Sequence of chain 1.C:
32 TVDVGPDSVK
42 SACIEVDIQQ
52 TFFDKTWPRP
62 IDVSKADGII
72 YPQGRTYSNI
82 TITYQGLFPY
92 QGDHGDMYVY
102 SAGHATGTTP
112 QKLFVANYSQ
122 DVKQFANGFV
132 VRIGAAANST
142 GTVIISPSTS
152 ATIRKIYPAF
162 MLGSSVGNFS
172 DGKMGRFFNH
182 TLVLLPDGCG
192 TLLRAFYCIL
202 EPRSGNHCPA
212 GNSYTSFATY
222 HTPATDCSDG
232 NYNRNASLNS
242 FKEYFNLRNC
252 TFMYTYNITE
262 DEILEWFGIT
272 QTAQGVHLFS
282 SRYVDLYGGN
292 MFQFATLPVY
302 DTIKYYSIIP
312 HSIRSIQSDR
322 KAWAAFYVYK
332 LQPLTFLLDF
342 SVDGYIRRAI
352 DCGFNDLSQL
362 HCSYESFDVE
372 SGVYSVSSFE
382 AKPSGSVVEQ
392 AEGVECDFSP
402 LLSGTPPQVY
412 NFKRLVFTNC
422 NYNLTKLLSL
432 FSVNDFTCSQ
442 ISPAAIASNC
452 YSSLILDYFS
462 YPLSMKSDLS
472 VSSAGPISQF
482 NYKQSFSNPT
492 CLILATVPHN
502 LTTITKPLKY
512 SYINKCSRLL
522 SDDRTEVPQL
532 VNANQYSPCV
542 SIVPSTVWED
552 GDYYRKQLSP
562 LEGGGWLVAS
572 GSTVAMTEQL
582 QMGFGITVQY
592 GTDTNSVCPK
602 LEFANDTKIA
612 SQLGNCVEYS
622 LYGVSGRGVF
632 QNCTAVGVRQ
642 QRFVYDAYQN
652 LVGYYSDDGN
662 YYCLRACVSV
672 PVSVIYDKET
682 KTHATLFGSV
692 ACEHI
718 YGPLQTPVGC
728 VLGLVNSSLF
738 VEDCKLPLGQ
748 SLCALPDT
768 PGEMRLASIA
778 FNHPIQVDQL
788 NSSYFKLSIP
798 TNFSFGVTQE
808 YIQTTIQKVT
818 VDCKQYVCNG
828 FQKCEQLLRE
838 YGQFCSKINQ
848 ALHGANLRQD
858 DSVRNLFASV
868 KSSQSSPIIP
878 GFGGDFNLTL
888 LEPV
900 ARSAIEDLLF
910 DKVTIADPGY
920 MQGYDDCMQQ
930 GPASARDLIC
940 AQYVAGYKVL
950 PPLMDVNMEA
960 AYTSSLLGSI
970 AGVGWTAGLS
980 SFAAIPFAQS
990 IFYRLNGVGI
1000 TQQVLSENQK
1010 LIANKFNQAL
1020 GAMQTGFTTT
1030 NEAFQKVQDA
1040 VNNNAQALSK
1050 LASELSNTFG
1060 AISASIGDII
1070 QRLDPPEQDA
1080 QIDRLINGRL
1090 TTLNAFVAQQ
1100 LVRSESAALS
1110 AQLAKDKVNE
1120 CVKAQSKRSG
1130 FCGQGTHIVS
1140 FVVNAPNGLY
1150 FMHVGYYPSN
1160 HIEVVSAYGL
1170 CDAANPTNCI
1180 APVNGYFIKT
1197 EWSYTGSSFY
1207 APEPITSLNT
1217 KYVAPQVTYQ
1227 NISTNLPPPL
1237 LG

The small molecule below binds the protein below.
Small molecule (SMILES): CC(=O)N[C@H]1[C@H](O[C@H]2[C@H](O)[C@@H](NC(C)=O)CO[C@@H]2CO)O[C@H](CO)[C@@H](O)[C@@H]1O

Binding-site contacts:
Ligand atom O5 contacts residue ASN250 of chain 1.C at 2.3 Å (h-bond).
Ligand atom C8 contacts residue ASN250 of chain 1.C at 3.8 Å.
Ligand atom C7 contacts residue ILE200 of chain 1.C at 4.4 Å (hydrophobic).
Ligand atom C5 contacts residue ASN250 of chain 1.C at 3.7 Å.
Ligand atom N2 contacts residue ASN250 of chain 1.C at 3.0 Å (h-bond).
Ligand atom C7 contacts residue ASN250 of chain 1.C at 3.4 Å.
Ligand atom C2 contacts residue ASN250 of chain 1.C at 2.5 Å.
Ligand atom C1 contacts residue ASN250 of chain 1.C at 1.4 Å.
Ligand atom C8 contacts residue ILE200 of chain 1.C at 3.6 Å (hydrophobic).
Ligand atom C4 contacts residue ASN250 of chain 1.C at 4.3 Å.
Ligand atom C3 contacts residue ASN250 of chain 1.C at 3.8 Å.
Ligand atom O7 contacts residue ASN250 of chain 1.C at 3.5 Å (h-bond).